Sequence of chain 3.A:
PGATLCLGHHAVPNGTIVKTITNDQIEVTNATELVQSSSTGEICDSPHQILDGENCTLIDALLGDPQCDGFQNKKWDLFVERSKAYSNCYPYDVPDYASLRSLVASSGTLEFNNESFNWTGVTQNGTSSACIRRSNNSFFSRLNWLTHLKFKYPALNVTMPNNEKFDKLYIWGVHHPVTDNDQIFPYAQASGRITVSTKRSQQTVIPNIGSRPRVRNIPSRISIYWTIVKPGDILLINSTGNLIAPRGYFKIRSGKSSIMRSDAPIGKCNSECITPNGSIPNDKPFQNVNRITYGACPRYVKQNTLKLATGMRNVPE

Binding-site contacts:
Ligand atom O7 contacts residue ASN125 of chain 3.A at 4.0 Å.
Ligand atom C8 contacts residue GLN124 of chain 3.A at 3.3 Å.
Ligand atom C1 contacts residue ARG247 of chain 3.A at 4.2 Å.
Ligand atom C3 contacts residue ASN125 of chain 3.A at 3.9 Å.
Ligand atom C4 contacts residue ASN125 of chain 3.A at 4.2 Å.
Ligand atom C5 contacts residue ASN125 of chain 3.A at 3.6 Å.
Ligand atom O5 contacts residue ARG247 of chain 3.A at 4.5 Å.
Ligand atom O5 contacts residue ASN125 of chain 3.A at 2.3 Å (h-bond).
Ligand atom C1 contacts residue ASN125 of chain 3.A at 1.4 Å.
Ligand atom N2 contacts residue ASN125 of chain 3.A at 3.1 Å (h-bond).
Ligand atom C2 contacts residue ASN125 of chain 3.A at 2.5 Å.
Ligand atom N2 contacts residue GLN124 of chain 3.A at 4.3 Å.
Ligand atom C7 contacts residue ASN125 of chain 3.A at 3.8 Å.

A protein and the small-molecule ligand that binds it are described below.
Small molecule (SMILES): CC(=O)N[C@@H]1[C@@H](O)[C@H](O)[C@@H](CO)O[C@H]1O